Sequence of chain 1.A:
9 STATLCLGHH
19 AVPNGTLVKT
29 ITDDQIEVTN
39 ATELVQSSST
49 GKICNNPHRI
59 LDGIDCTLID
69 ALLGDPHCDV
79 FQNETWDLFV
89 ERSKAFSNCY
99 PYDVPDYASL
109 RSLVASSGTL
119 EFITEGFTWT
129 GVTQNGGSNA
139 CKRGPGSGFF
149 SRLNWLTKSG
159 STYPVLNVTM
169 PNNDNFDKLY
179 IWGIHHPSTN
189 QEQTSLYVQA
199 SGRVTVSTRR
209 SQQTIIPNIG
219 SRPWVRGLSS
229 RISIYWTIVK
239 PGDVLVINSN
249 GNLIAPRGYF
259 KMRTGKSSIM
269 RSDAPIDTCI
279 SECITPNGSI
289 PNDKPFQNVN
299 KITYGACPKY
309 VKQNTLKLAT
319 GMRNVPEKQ

Binding-site contacts:
Ligand atom O5 contacts residue ASN81 of chain 1.A at 2.5 Å (h-bond).
Ligand atom C8 contacts residue GLN80 of chain 1.A at 3.5 Å.
Ligand atom C1 contacts residue ASN81 of chain 1.A at 1.5 Å.
Ligand atom C1 contacts residue PHE120 of chain 1.A at 3.7 Å (hydrophobic).
Ligand atom C5 contacts residue ASN81 of chain 1.A at 3.9 Å.
Ligand atom O5 contacts residue GLU119 of chain 1.A at 3.9 Å.
Ligand atom C5 contacts residue PHE120 of chain 1.A at 3.5 Å (hydrophobic).
Ligand atom C4 contacts residue PHE120 of chain 1.A at 4.2 Å (hydrophobic).
Ligand atom C6 contacts residue ILE121 of chain 1.A at 3.7 Å (hydrophobic).
Ligand atom C3 contacts residue PHE120 of chain 1.A at 3.8 Å (hydrophobic).
Ligand atom C5 contacts residue GLU119 of chain 1.A at 4.3 Å.
Ligand atom N2 contacts residue ASN81 of chain 1.A at 2.5 Å (h-bond).
Ligand atom C3 contacts residue ASN81 of chain 1.A at 3.6 Å.
Ligand atom O5 contacts residue PHE120 of chain 1.A at 4.0 Å.
Ligand atom C2 contacts residue PHE120 of chain 1.A at 4.4 Å (hydrophobic).
Ligand atom C2 contacts residue ASN81 of chain 1.A at 2.3 Å.
Ligand atom C8 contacts residue ASN81 of chain 1.A at 4.1 Å.
Ligand atom C6 contacts residue GLU119 of chain 1.A at 3.9 Å.
Ligand atom C7 contacts residue ASN81 of chain 1.A at 3.0 Å.
Ligand atom O7 contacts residue ASN81 of chain 1.A at 3.4 Å (h-bond).
Ligand atom C5 contacts residue ILE121 of chain 1.A at 4.2 Å (hydrophobic).
Ligand atom C4 contacts residue ASN81 of chain 1.A at 4.2 Å.
Ligand atom O6 contacts residue GLU119 of chain 1.A at 4.1 Å.

The small molecule below binds the protein below.
Small molecule (SMILES): CC(=O)N[C@@H]1[C@@H](O)[C@H](O)[C@@H](CO)O[C@H]1O